This small molecule binds to this protein.
Small molecule (SMILES): COc1ccc(C2=NN(C3CCCCCC3)C(=O)[C@@H]3CC=CC[C@H]23)cc1OCCCCOc1ccc(-c2nnn[nH]2)cc1

Binding-site contacts:
Ligand atom C24 contacts residue ACT1 of chain 1.E at 3.4 Å.
Ligand atom C3 contacts residue MET339 of chain 1.A at 3.7 Å (hydrophobic).
Ligand atom C29 contacts residue ASP320 of chain 1.A at 3.8 Å.
Ligand atom C16 contacts residue PHE374 of chain 1.A at 3.8 Å (hydrophobic).
Ligand atom C6 contacts residue PHE374 of chain 1.A at 3.8 Å (hydrophobic).
Ligand atom N1 contacts residue TYR377 of chain 1.A at 3.6 Å.
Ligand atom C8 contacts residue PHE374 of chain 1.A at 3.6 Å (hydrophobic).
Ligand atom C contacts residue ILE338 of chain 1.A at 3.8 Å (hydrophobic).
Ligand atom O1 contacts residue GLN371 of chain 1.A at 3.0 Å (h-bond).
Ligand atom C4 contacts residue GLN371 of chain 1.A at 3.8 Å.
Ligand atom C30 contacts residue MET275 of chain 1.A at 3.6 Å (hydrophobic).
Ligand atom C25 contacts residue ACT1 of chain 1.E at 3.3 Å.
Ligand atom C1 contacts residue ILE338 of chain 1.A at 3.7 Å (hydrophobic).
Ligand atom N contacts residue TYR377 of chain 1.A at 3.5 Å.
Ligand atom C17 contacts residue PHE374 of chain 1.A at 3.7 Å (hydrophobic).
Ligand atom C30 contacts residue ASP320 of chain 1.A at 3.8 Å.
Ligand atom C15 contacts residue PHE374 of chain 1.A at 3.7 Å (hydrophobic).
Ligand atom C13 contacts residue TYR377 of chain 1.A at 3.4 Å (hydrophobic).
Ligand atom C2 contacts residue ILE338 of chain 1.A at 3.8 Å (hydrophobic).
Ligand atom C5 contacts residue PHE374 of chain 1.A at 3.8 Å (hydrophobic).
Ligand atom C14 contacts residue PHE374 of chain 1.A at 3.7 Å (hydrophobic).
Ligand atom O contacts residue ILE338 of chain 1.A at 3.5 Å.
Ligand atom O3 contacts residue MET275 of chain 1.A at 3.1 Å.
Ligand atom C3 contacts residue GLN371 of chain 1.A at 3.6 Å.
Ligand atom C8 contacts residue GLY373 of chain 1.A at 3.8 Å.
Ligand atom O contacts residue PHE374 of chain 1.A at 3.8 Å.
Ligand atom C26 contacts residue MET275 of chain 1.A at 3.6 Å (hydrophobic).
Ligand atom N3 contacts residue TYR377 of chain 1.A at 3.4 Å.
Ligand atom N2 contacts residue TYR377 of chain 1.A at 3.3 Å.
Ligand atom O contacts residue GLN371 of chain 1.A at 3.1 Å (h-bond).
Ligand atom O2 contacts residue PHE374 of chain 1.A at 3.5 Å.
Ligand atom C7 contacts residue PHE374 of chain 1.A at 3.5 Å (hydrophobic).
Ligand atom C2 contacts residue PHE374 of chain 1.A at 3.6 Å (hydrophobic).
Ligand atom C21 contacts residue ILE378 of chain 1.A at 3.7 Å (hydrophobic).
Ligand atom C12 contacts residue ILE378 of chain 1.A at 3.4 Å (hydrophobic).
Ligand atom C contacts residue ASN323 of chain 1.A at 3.7 Å.
Ligand atom C6 contacts residue SER370 of chain 1.A at 3.6 Å.
Ligand atom O1 contacts residue ILE338 of chain 1.A at 3.9 Å.
Ligand atom C31 contacts residue LEU321 of chain 1.A at 3.8 Å (hydrophobic).
Ligand atom C1 contacts residue PHE374 of chain 1.A at 3.5 Å (hydrophobic).

Sequence of chain 1.A:
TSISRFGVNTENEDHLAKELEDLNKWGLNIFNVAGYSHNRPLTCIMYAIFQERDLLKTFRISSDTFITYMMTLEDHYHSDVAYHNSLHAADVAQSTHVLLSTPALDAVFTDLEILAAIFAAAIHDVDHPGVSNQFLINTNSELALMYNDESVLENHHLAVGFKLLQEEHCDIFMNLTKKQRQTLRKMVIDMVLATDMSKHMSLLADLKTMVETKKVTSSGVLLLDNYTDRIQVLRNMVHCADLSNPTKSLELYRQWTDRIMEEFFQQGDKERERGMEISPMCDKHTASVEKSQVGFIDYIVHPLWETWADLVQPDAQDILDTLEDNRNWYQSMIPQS